Sequence of chain 1.B:
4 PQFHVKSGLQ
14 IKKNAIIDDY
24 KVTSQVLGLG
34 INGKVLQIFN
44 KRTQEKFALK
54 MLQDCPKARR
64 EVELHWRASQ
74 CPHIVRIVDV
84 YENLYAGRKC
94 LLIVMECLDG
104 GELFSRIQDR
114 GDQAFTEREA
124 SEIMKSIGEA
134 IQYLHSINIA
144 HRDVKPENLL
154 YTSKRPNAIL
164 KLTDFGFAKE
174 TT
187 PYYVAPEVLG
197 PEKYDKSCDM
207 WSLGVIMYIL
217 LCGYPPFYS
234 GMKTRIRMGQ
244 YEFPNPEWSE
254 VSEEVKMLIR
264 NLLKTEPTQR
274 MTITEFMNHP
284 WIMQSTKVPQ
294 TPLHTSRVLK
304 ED

The protein below binds the small molecule below.
Small molecule (SMILES): C[C@H]1CNC(=O)c2[nH]c3ccc(C(=O)Nc4nc(C(=O)NCCN(C)C)cs4)cc3c21

Binding-site contacts:
Ligand atom C08 contacts residue THR166 of chain 1.B at 4.0 Å.
Ligand atom O14 contacts residue LYS53 of chain 1.B at 3.5 Å (salt-bridge).
Ligand atom C06 contacts residue ALA51 of chain 1.B at 3.9 Å (hydrophobic).
Ligand atom C05 contacts residue GLU99 of chain 1.B at 3.9 Å.
Ligand atom C01 contacts residue LEU153 of chain 1.B at 4.1 Å (hydrophobic).
Ligand atom N09 contacts residue THR166 of chain 1.B at 3.9 Å.
Ligand atom C21 contacts residue LEU30 of chain 1.B at 4.0 Å (hydrophobic).
Ligand atom C13 contacts residue THR166 of chain 1.B at 4.1 Å.
Ligand atom O14 contacts residue ASP167 of chain 1.B at 3.4 Å (salt-bridge).
Ligand atom C05 contacts residue VAL78 of chain 1.B at 4.0 Å (hydrophobic).
Ligand atom N12 contacts residue ASN151 of chain 1.B at 4.0 Å.
Ligand atom C13 contacts residue ASP167 of chain 1.B at 3.9 Å.
Ligand atom N12 contacts residue ASP167 of chain 1.B at 3.7 Å.
Ligand atom C15 contacts residue LEU30 of chain 1.B at 4.1 Å (hydrophobic).
Ligand atom C13 contacts residue VAL38 of chain 1.B at 4.0 Å (hydrophobic).
Ligand atom C08 contacts residue VAL38 of chain 1.B at 3.8 Å (hydrophobic).
Ligand atom S19 contacts residue ASP102 of chain 1.B at 3.8 Å.
Ligand atom C06 contacts residue LEU101 of chain 1.B at 3.8 Å (hydrophobic).
Ligand atom C06 contacts residue GLU99 of chain 1.B at 3.6 Å.
Ligand atom N17 contacts residue LEU30 of chain 1.B at 3.7 Å.
Ligand atom C31 contacts residue LEU153 of chain 1.B at 4.0 Å (hydrophobic).
Ligand atom C27 contacts residue LEU30 of chain 1.B at 3.9 Å (hydrophobic).
Ligand atom O16 contacts residue LEU101 of chain 1.B at 2.6 Å (h-bond).
Ligand atom C29 contacts residue VAL29 of chain 1.B at 4.1 Å (hydrophobic).
Ligand atom C05 contacts residue LEU101 of chain 1.B at 4.1 Å (hydrophobic).
Ligand atom C03 contacts residue LEU153 of chain 1.B at 4.1 Å (hydrophobic).
Ligand atom C10 contacts residue VAL38 of chain 1.B at 4.0 Å (hydrophobic).
Ligand atom N22 contacts residue LEU30 of chain 1.B at 3.0 Å (h-bond).
Ligand atom N12 contacts residue GLY33 of chain 1.B at 4.0 Å.
Ligand atom N09 contacts residue MET98 of chain 1.B at 3.7 Å.
Ligand atom C18 contacts residue LEU30 of chain 1.B at 3.7 Å (hydrophobic).
Ligand atom O16 contacts residue CYS100 of chain 1.B at 3.5 Å.
Ligand atom C11 contacts residue ASN151 of chain 1.B at 4.1 Å.
Ligand atom C01 contacts residue LEU101 of chain 1.B at 4.2 Å (hydrophobic).
Ligand atom N24 contacts residue LEU30 of chain 1.B at 3.3 Å (h-bond).
Ligand atom C02 contacts residue LEU153 of chain 1.B at 3.7 Å (hydrophobic).
Ligand atom C11 contacts residue LEU32 of chain 1.B at 3.9 Å (hydrophobic).
Ligand atom C07 contacts residue VAL38 of chain 1.B at 3.8 Å (hydrophobic).
Ligand atom S19 contacts residue LEU101 of chain 1.B at 3.6 Å (h-bond).
Ligand atom C15 contacts residue LEU101 of chain 1.B at 3.6 Å (hydrophobic).